Binding-site contacts:
Ligand atom N3 contacts residue PRO30 of chain 1.B at 3.3 Å.
Ligand atom N1 contacts residue DT5 of chain 1.F at 2.6 Å (h-bond).
Ligand atom O4' contacts residue PRO30 of chain 1.B at 3.2 Å.
Ligand atom N4 contacts residue DG1 of chain 1.F at 3.1 Å (h-bond).
Ligand atom C2 contacts residue DT5 of chain 1.F at 3.4 Å.
Ligand atom N1 contacts residue DT2 of chain 1.F at 2.6 Å (h-bond).
Ligand atom N6 contacts residue DT5 of chain 1.F at 2.8 Å (h-bond).
Ligand atom N1 contacts residue DT6 of chain 1.F at 2.7 Å (h-bond).
Ligand atom O4 contacts residue DA7 of chain 1.F at 2.6 Å (h-bond).
Ligand atom N3 contacts residue DA7 of chain 1.F at 2.5 Å (h-bond).
Ligand atom N6 contacts residue DA4 of chain 1.F at 3.1 Å (h-bond).
Ligand atom OP1 contacts residue TYR49 of chain 1.B at 3.0 Å (h-bond).
Ligand atom O4' contacts residue TRP26 of chain 1.B at 3.4 Å.
Ligand atom C2 contacts residue DT6 of chain 1.F at 3.4 Å.
Ligand atom N6 contacts residue DT2 of chain 1.F at 2.8 Å (h-bond).
Ligand atom O2 contacts residue DA7 of chain 1.F at 3.2 Å (h-bond).
Ligand atom O4 contacts residue DT6 of chain 1.F at 2.9 Å (h-bond).
Ligand atom N1 contacts residue MET28 of chain 1.B at 3.4 Å (h-bond).
Ligand atom O4' contacts residue ARG51 of chain 1.B at 3.3 Å (salt-bridge).
Ligand atom C2 contacts residue DA3 of chain 1.F at 3.4 Å.
Ligand atom C2 contacts residue MET28 of chain 1.B at 3.3 Å (hydrophobic).
Ligand atom N3 contacts residue TRP26 of chain 1.B at 3.0 Å (h-bond).
Ligand atom N3 contacts residue DA4 of chain 1.F at 2.6 Å (h-bond).
Ligand atom O4 contacts residue DA4 of chain 1.F at 3.0 Å (h-bond).
Ligand atom N6 contacts residue DT6 of chain 1.F at 3.0 Å (h-bond).
Ligand atom N3 contacts residue DA3 of chain 1.F at 2.7 Å (h-bond).
Ligand atom C2 contacts residue DA7 of chain 1.F at 3.2 Å.
Ligand atom C2 contacts residue DT2 of chain 1.F at 3.3 Å.
Ligand atom N3 contacts residue DG1 of chain 1.F at 2.9 Å (h-bond).
Ligand atom N1 contacts residue DC8 of chain 1.F at 2.9 Å (h-bond).
Ligand atom C4 contacts residue DA7 of chain 1.F at 3.4 Å.
Ligand atom O2 contacts residue DG1 of chain 1.F at 2.7 Å (h-bond).
Ligand atom O4 contacts residue DA3 of chain 1.F at 2.9 Å (h-bond).
Ligand atom O6 contacts residue DA7 of chain 1.F at 3.3 Å (h-bond).
Ligand atom O2 contacts residue ARG51 of chain 1.B at 2.7 Å (salt-bridge).
Ligand atom N6 contacts residue DG1 of chain 1.F at 3.2 Å (h-bond).
Ligand atom N2 contacts residue DC8 of chain 1.F at 2.5 Å (h-bond).
Ligand atom O2 contacts residue DA4 of chain 1.F at 3.3 Å.
Ligand atom OP1 contacts residue LYS24 of chain 1.B at 2.7 Å (salt-bridge).
Ligand atom O6 contacts residue DC8 of chain 1.F at 3.1 Å (h-bond).

Sequence of chain 1.B:
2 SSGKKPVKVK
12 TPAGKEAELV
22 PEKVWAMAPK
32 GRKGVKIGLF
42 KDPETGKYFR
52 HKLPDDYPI

This small molecule binds to this protein.
Small molecule (SMILES): Cc1cn([C@H]2C[C@H](O[P](=O)(O)OC[C@H]3O[C@@H](n4cnc5c(N)ncnc54)C[C@@H]3O[P](=O)(O)OC[C@H]3O[C@@H](n4ccc(N)nc4=O)C[C@@H]3O)[C@@H](CO[P](=O)(O)O[C@H]3C[C@H](n4cc(C)c(=O)[nH]c4=O)O[C@@H]3CO[P](=O)(O)O[C@H]3C[C@H](n4cnc5c(N)ncnc54)O[C@@H]3CO[P](=O)(O)O[C@H]3C[C@H](n4cnc5c(N)ncnc54)O[C@@H]3CO[P](=O)(O)O[C@H]3C[C@H](n4cc(C)c(=O)[nH]c4=O)O[C@@H]3CO[P](=O)(O)O[C@H]3C[C@H](n4cnc5c(=O)nc(N)[nH]c54)O[C@@H]3CO)O2)c(=O)[nH]c1=O